A protein and the small-molecule ligand that binds it are described below.
Small molecule (SMILES): CC(=O)N[C@@H]1[C@@H](O)[C@H](O)[C@@H](CO)O[C@H]1O

Binding-site contacts:
Ligand atom O5 contacts residue ASN618 of chain 1.B at 2.3 Å (h-bond).
Ligand atom O6 contacts residue THR620 of chain 1.B at 4.2 Å.
Ligand atom C2 contacts residue ASN618 of chain 1.B at 2.5 Å.
Ligand atom C3 contacts residue ASN618 of chain 1.B at 3.8 Å.
Ligand atom C5 contacts residue ASN618 of chain 1.B at 3.6 Å.
Ligand atom C7 contacts residue GLN646 of chain 1.B at 4.3 Å.
Ligand atom N2 contacts residue GLN646 of chain 1.B at 4.4 Å.
Ligand atom C8 contacts residue ASN618 of chain 1.B at 4.3 Å.
Ligand atom C1 contacts residue ASN618 of chain 1.B at 1.4 Å.
Ligand atom O5 contacts residue THR620 of chain 1.B at 4.0 Å.
Ligand atom O7 contacts residue GLN646 of chain 1.B at 3.6 Å (h-bond).
Ligand atom C7 contacts residue ASN618 of chain 1.B at 3.8 Å.
Ligand atom O6 contacts residue ASN618 of chain 1.B at 4.5 Å.
Ligand atom C1 contacts residue THR620 of chain 1.B at 4.4 Å.
Ligand atom N2 contacts residue ASN618 of chain 1.B at 2.9 Å (h-bond).
Ligand atom C4 contacts residue ASN618 of chain 1.B at 4.2 Å.

Sequence of chain 1.B:
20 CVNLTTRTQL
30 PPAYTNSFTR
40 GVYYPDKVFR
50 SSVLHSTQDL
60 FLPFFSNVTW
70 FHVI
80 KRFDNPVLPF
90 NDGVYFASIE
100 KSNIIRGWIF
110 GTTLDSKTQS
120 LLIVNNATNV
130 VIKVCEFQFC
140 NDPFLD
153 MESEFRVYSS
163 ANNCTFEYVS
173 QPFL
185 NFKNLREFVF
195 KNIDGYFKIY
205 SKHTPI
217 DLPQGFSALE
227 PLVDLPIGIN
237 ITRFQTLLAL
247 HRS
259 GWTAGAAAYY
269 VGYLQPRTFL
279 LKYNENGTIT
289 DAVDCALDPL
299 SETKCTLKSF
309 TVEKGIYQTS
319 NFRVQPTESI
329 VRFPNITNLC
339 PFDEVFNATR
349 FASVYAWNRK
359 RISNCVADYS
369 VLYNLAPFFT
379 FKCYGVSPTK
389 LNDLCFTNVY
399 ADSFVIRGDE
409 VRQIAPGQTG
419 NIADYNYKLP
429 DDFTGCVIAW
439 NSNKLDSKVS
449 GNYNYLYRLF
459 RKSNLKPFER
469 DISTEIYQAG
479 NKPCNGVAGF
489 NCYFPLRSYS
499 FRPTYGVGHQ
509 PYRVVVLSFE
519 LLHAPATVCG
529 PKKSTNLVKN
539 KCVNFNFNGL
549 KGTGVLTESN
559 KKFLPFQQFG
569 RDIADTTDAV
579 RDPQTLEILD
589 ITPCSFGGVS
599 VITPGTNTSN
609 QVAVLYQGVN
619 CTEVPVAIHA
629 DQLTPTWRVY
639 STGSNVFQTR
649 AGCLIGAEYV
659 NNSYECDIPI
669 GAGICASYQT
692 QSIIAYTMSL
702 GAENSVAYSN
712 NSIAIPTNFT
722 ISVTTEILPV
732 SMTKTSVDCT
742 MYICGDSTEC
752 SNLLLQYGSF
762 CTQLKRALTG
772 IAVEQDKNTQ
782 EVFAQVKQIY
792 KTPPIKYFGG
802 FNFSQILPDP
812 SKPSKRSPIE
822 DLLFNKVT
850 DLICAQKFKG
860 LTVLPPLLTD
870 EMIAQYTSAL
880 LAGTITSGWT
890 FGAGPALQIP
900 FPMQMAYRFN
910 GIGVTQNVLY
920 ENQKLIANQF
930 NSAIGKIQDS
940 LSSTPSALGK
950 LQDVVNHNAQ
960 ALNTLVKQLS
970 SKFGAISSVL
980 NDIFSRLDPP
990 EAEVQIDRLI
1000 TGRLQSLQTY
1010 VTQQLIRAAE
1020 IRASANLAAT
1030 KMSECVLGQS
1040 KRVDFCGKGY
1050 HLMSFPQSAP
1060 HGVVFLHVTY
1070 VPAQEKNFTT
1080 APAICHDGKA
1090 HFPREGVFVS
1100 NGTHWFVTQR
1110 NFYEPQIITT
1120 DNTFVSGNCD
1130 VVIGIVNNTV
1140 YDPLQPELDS